Sequence of chain 1.B:
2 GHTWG

This small molecule binds to this protein.
Small molecule (SMILES): CC(=O)N[C@H]1[C@H]([C@H](O)[C@H](O)CO)O[C@@](O)(C(=O)O)C[C@@H]1O

Binding-site contacts:
Ligand atom C3 contacts residue THR4 of chain 1.B at 2.4 Å.
Ligand atom C6 contacts residue THR4 of chain 1.B at 3.6 Å.
Ligand atom O6 contacts residue THR4 of chain 1.B at 2.3 Å (h-bond).
Ligand atom C1 contacts residue ARG105 of chain 1.A at 3.7 Å.
Ligand atom O1B contacts residue THR4 of chain 1.B at 3.4 Å (h-bond).
Ligand atom C2 contacts residue THR4 of chain 1.B at 1.4 Å.
Ligand atom O1B contacts residue ARG105 of chain 1.A at 3.8 Å.
Ligand atom C1 contacts residue ARG97 of chain 1.A at 4.2 Å.
Ligand atom O1A contacts residue THR4 of chain 1.B at 2.8 Å (h-bond).
Ligand atom O8 contacts residue TRP5 of chain 1.B at 3.6 Å.
Ligand atom O8 contacts residue TRP106 of chain 1.A at 3.8 Å.
Ligand atom C5 contacts residue ARG105 of chain 1.A at 3.5 Å.
Ligand atom C7 contacts residue TRP106 of chain 1.A at 3.6 Å (hydrophobic).
Ligand atom O8 contacts residue LEU107 of chain 1.A at 3.0 Å (h-bond).
Ligand atom C11 contacts residue TRP2 of chain 1.A at 3.4 Å (hydrophobic).
Ligand atom C8 contacts residue TRP5 of chain 1.B at 3.8 Å (hydrophobic).
Ligand atom C9 contacts residue LEU107 of chain 1.A at 3.9 Å (hydrophobic).
Ligand atom O1B contacts residue ARG97 of chain 1.A at 3.2 Å (salt-bridge).
Ligand atom C4 contacts residue THR4 of chain 1.B at 3.7 Å.
Ligand atom C5 contacts residue THR4 of chain 1.B at 4.0 Å.
Ligand atom C1 contacts residue THR4 of chain 1.B at 2.4 Å.
Ligand atom C10 contacts residue TRP106 of chain 1.A at 4.0 Å (hydrophobic).
Ligand atom O7 contacts residue TRP106 of chain 1.A at 4.0 Å.
Ligand atom O1A contacts residue GLY2 of chain 1.B at 4.1 Å.
Ligand atom C11 contacts residue TRP106 of chain 1.A at 3.8 Å (hydrophobic).
Ligand atom C10 contacts residue ARG105 of chain 1.A at 3.9 Å.
Ligand atom O4 contacts residue SER103 of chain 1.A at 4.1 Å.
Ligand atom O1A contacts residue ARG105 of chain 1.A at 3.1 Å (salt-bridge).
Ligand atom O9 contacts residue LEU107 of chain 1.A at 2.9 Å (h-bond).
Ligand atom C8 contacts residue TRP106 of chain 1.A at 4.1 Å (hydrophobic).
Ligand atom C9 contacts residue TRP106 of chain 1.A at 3.6 Å (hydrophobic).
Ligand atom O1A contacts residue HIS3 of chain 1.B at 3.9 Å.
Ligand atom N5 contacts residue TRP106 of chain 1.A at 4.0 Å.
Ligand atom O9 contacts residue VAL109 of chain 1.A at 3.9 Å.
Ligand atom C6 contacts residue ARG105 of chain 1.A at 3.7 Å.
Ligand atom C11 contacts residue ARG105 of chain 1.A at 4.1 Å.
Ligand atom O9 contacts residue TRP5 of chain 1.B at 3.8 Å.
Ligand atom N5 contacts residue ARG105 of chain 1.A at 2.8 Å (salt-bridge).
Ligand atom C4 contacts residue ARG105 of chain 1.A at 3.5 Å.
Ligand atom O4 contacts residue ARG105 of chain 1.A at 4.0 Å.

Sequence of chain 1.A:
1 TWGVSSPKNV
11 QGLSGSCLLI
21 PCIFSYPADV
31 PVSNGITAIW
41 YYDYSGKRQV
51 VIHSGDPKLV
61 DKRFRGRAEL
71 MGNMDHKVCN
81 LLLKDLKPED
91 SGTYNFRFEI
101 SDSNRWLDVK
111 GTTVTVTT